A protein and the small-molecule ligand that binds it are described below.
Small molecule (SMILES): CC(=O)N[C@@H]1[C@@H](O)[C@H](O)[C@@H](CO)O[C@H]1O

Binding-site contacts:
Ligand atom C2 contacts residue ASN645 of chain 1.C at 2.3 Å.
Ligand atom C1 contacts residue ASN645 of chain 1.C at 1.5 Å.
Ligand atom C4 contacts residue ASN645 of chain 1.C at 3.9 Å.
Ligand atom C5 contacts residue ASN645 of chain 1.C at 3.4 Å.
Ligand atom C5 contacts residue ASN644 of chain 1.C at 3.0 Å.
Ligand atom C6 contacts residue ASN644 of chain 1.C at 4.3 Å.
Ligand atom C3 contacts residue ASN644 of chain 1.C at 3.3 Å.
Ligand atom O5 contacts residue ASN644 of chain 1.C at 2.3 Å (h-bond).
Ligand atom C7 contacts residue ASN645 of chain 1.C at 4.0 Å.
Ligand atom O3 contacts residue ASN644 of chain 1.C at 4.3 Å.
Ligand atom O7 contacts residue ASN644 of chain 1.C at 3.9 Å.
Ligand atom C2 contacts residue ASN644 of chain 1.C at 2.6 Å.
Ligand atom O5 contacts residue ASN645 of chain 1.C at 2.1 Å (h-bond).
Ligand atom C4 contacts residue ASN644 of chain 1.C at 3.7 Å.
Ligand atom N2 contacts residue ASN645 of chain 1.C at 3.1 Å (h-bond).
Ligand atom C1 contacts residue ASN644 of chain 1.C at 1.5 Å.
Ligand atom C3 contacts residue ASN645 of chain 1.C at 3.7 Å.
Ligand atom N2 contacts residue ASN644 of chain 1.C at 2.5 Å (h-bond).
Ligand atom C7 contacts residue ASN644 of chain 1.C at 3.6 Å.
Ligand atom C8 contacts residue TYR647 of chain 1.C at 4.2 Å (hydrophobic).
Ligand atom C6 contacts residue ASN645 of chain 1.C at 4.3 Å.
Ligand atom O6 contacts residue ASN644 of chain 1.C at 4.5 Å.
Ligand atom C8 contacts residue ASN645 of chain 1.C at 3.9 Å.

Sequence of chain 1.C:
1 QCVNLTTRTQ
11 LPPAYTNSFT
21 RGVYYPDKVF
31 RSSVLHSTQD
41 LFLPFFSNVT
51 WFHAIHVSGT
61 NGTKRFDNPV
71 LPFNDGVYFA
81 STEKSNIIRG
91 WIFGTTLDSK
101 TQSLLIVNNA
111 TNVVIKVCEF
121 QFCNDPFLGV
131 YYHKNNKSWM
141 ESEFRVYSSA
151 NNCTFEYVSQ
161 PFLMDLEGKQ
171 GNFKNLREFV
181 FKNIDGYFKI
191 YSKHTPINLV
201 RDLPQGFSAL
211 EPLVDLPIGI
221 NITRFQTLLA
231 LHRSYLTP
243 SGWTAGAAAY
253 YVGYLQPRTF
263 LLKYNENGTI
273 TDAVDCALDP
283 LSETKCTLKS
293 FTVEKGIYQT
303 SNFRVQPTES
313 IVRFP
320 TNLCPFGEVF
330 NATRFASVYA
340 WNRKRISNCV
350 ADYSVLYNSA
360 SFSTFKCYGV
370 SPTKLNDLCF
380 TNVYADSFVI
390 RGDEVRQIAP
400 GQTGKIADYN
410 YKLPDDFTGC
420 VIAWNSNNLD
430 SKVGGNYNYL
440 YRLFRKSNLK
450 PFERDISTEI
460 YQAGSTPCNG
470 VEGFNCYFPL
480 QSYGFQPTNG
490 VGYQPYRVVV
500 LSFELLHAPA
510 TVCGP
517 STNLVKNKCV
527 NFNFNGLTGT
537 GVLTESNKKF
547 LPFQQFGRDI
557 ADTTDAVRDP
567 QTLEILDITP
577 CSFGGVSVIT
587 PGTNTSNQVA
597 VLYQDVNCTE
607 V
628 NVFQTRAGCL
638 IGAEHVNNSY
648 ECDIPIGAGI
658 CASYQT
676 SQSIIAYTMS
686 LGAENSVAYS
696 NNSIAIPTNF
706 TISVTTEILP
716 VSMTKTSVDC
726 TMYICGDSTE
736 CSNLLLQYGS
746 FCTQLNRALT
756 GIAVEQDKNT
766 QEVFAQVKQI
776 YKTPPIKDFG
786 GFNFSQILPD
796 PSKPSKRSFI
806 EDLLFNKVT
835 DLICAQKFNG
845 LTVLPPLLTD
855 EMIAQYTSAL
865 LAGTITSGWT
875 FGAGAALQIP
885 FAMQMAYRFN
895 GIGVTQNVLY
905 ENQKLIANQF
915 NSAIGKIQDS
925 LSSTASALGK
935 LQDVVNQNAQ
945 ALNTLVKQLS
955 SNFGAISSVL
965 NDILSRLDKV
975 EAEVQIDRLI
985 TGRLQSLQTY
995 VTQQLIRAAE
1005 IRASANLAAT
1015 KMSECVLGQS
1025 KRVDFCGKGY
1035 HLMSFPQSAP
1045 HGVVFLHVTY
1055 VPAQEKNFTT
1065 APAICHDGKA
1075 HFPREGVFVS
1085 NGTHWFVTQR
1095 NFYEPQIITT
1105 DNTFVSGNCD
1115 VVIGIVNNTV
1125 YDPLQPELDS